The small molecule below binds the protein below.
Small molecule (SMILES): CC(=O)N[C@H]1[C@H](O[C@H]2[C@H](O)[C@@H](NC(C)=O)CO[C@@H]2CO)O[C@H](CO)[C@@H](O)[C@@H]1O

Sequence of chain 1.A:
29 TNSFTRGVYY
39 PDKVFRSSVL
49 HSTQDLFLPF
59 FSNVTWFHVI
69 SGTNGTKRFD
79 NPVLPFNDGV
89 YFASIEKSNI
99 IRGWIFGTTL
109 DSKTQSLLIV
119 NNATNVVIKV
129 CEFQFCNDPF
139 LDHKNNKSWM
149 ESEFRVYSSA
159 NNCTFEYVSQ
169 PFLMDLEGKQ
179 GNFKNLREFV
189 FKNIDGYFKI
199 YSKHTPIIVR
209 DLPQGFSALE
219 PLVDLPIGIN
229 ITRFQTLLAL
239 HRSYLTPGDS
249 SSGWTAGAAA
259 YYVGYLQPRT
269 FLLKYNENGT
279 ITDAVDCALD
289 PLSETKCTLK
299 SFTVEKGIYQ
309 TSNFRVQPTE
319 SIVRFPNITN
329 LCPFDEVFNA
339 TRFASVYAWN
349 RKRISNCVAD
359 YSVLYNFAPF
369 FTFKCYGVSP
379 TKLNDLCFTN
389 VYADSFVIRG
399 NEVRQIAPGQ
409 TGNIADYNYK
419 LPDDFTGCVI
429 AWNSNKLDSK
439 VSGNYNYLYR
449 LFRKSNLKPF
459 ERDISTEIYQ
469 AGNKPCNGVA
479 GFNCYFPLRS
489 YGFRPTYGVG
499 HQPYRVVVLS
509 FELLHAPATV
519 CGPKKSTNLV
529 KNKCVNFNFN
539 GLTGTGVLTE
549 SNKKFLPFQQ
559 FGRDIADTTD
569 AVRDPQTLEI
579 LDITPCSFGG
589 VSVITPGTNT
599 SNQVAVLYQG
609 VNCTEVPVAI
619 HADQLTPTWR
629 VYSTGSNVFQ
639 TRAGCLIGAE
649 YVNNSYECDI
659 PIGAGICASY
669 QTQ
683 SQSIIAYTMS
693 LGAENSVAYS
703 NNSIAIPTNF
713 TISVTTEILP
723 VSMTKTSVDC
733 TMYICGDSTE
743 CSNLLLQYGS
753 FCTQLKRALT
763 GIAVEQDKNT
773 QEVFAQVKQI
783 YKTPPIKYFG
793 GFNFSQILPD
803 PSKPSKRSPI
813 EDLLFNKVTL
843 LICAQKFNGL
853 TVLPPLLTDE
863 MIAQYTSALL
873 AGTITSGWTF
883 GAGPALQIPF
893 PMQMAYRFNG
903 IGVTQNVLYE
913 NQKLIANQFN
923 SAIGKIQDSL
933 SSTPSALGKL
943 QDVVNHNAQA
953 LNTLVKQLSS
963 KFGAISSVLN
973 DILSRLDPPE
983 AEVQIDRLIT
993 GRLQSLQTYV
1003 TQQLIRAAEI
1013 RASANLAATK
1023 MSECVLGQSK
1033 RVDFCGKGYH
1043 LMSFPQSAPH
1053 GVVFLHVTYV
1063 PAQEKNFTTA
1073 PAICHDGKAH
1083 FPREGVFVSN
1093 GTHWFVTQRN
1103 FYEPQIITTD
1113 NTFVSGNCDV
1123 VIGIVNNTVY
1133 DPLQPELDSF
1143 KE

Binding-site contacts:
Ligand atom N2 contacts residue GLN1065 of chain 1.A at 4.2 Å.
Ligand atom C3 contacts residue ASN711 of chain 1.A at 3.8 Å.
Ligand atom O5 contacts residue PHE712 of chain 1.A at 4.5 Å.
Ligand atom O4 contacts residue LEU916 of chain 1.A at 3.6 Å.
Ligand atom C1 contacts residue GLN1065 of chain 1.A at 3.7 Å.
Ligand atom O7 contacts residue LEU916 of chain 1.A at 3.7 Å.
Ligand atom C5 contacts residue ASN711 of chain 1.A at 3.7 Å.
Ligand atom C5 contacts residue GLN920 of chain 1.A at 4.5 Å.
Ligand atom N2 contacts residue ASN711 of chain 1.A at 2.9 Å (h-bond).
Ligand atom C6 contacts residue LEU916 of chain 1.A at 4.1 Å (hydrophobic).
Ligand atom C2 contacts residue GLN1065 of chain 1.A at 3.9 Å.
Ligand atom C8 contacts residue ASN919 of chain 1.A at 3.9 Å.
Ligand atom O5 contacts residue ASN711 of chain 1.A at 2.4 Å (h-bond).
Ligand atom O7 contacts residue GLN1065 of chain 1.A at 3.6 Å.
Ligand atom C8 contacts residue LEU916 of chain 1.A at 3.8 Å (hydrophobic).
Ligand atom C6 contacts residue GLN920 of chain 1.A at 3.8 Å.
Ligand atom C2 contacts residue ASN711 of chain 1.A at 2.5 Å.
Ligand atom O5 contacts residue GLN1065 of chain 1.A at 3.8 Å.
Ligand atom C5 contacts residue LEU916 of chain 1.A at 3.8 Å (hydrophobic).
Ligand atom C4 contacts residue LEU916 of chain 1.A at 4.2 Å (hydrophobic).
Ligand atom C7 contacts residue ASN711 of chain 1.A at 3.6 Å.
Ligand atom C1 contacts residue ASN711 of chain 1.A at 1.4 Å.
Ligand atom C7 contacts residue GLN1065 of chain 1.A at 4.1 Å.
Ligand atom N2 contacts residue LEU916 of chain 1.A at 4.2 Å.
Ligand atom C7 contacts residue LEU916 of chain 1.A at 3.7 Å (hydrophobic).
Ligand atom O7 contacts residue ASN711 of chain 1.A at 3.9 Å.
Ligand atom C4 contacts residue ASN711 of chain 1.A at 4.2 Å.